The small molecule below binds the protein below.
Small molecule (SMILES): COC(=O)N[C@H](C(=O)N[C@H](C(=O)N[C@@H](Cc1ccccc1)[C@H](O)C(=O)N1CSC(C)(C)[C@H]1C(=O)NCC(C)(C)C)C(C)(C)C)c1ccccc1

Sequence of chain 1.I:
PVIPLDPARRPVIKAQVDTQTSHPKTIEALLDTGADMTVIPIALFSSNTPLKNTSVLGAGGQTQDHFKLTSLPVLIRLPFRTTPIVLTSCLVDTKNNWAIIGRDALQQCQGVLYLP

Sequence of chain 1.J:
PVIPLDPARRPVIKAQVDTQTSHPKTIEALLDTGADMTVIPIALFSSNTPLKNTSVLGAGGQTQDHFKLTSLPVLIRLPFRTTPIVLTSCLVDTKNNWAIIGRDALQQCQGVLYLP

Binding-site contacts:
Ligand atom OA1 contacts residue VAL56 of chain 1.J at 3.4 Å.
Ligand atom CBM contacts residue LEU57 of chain 1.J at 3.4 Å (hydrophobic).
Ligand atom CAP contacts residue TRP98 of chain 1.I at 3.5 Å (hydrophobic).
Ligand atom OAN contacts residue GLY34 of chain 1.I at 3.4 Å (h-bond).
Ligand atom CAP contacts residue LEU57 of chain 1.J at 2.9 Å (hydrophobic).
Ligand atom CBN contacts residue ASP32 of chain 1.J at 3.2 Å.
Ligand atom CG1 contacts residue ALA59 of chain 1.I at 3.4 Å (hydrophobic).
Ligand atom O contacts residue ALA59 of chain 1.I at 3.3 Å.
Ligand atom OAN contacts residue ASP32 of chain 1.I at 2.7 Å (salt-bridge).
Ligand atom CAX contacts residue ASP36 of chain 1.J at 3.6 Å.
Ligand atom CAS contacts residue LEU57 of chain 1.J at 3.6 Å (hydrophobic).
Ligand atom NAJ contacts residue ASP36 of chain 1.J at 3.0 Å (salt-bridge).
Ligand atom CAW contacts residue GLY34 of chain 1.J at 3.1 Å.
Ligand atom NBC contacts residue GLY34 of chain 1.J at 3.4 Å (h-bond).
Ligand atom CAU contacts residue ARG10 of chain 1.I at 3.5 Å.
Ligand atom OAO contacts residue ASP32 of chain 1.J at 2.8 Å (salt-bridge).
Ligand atom N contacts residue LEU57 of chain 1.J at 3.1 Å (h-bond).
Ligand atom OAO contacts residue GLY34 of chain 1.J at 3.2 Å.
Ligand atom CBI contacts residue ASP32 of chain 1.I at 3.5 Å.
Ligand atom CAB contacts residue MET37 of chain 1.I at 3.6 Å (hydrophobic).
Ligand atom OAM contacts residue GLY58 of chain 1.I at 3.5 Å.
Ligand atom CAQ contacts residue ARG10 of chain 1.I at 3.3 Å.
Ligand atom CAI contacts residue LEU30 of chain 1.J at 3.3 Å (hydrophobic).
Ligand atom CAR contacts residue TRP98 of chain 1.I at 3.0 Å (hydrophobic).
Ligand atom CBN contacts residue ASP32 of chain 1.I at 3.5 Å.
Ligand atom CAY contacts residue LEU57 of chain 1.J at 3.6 Å (hydrophobic).
Ligand atom CBL contacts residue LEU57 of chain 1.I at 3.4 Å (hydrophobic).
Ligand atom CBQ contacts residue GLY34 of chain 1.I at 3.1 Å.
Ligand atom NBB contacts residue LEU57 of chain 1.I at 3.4 Å (h-bond).
Ligand atom CAH contacts residue LEU57 of chain 1.I at 3.0 Å (hydrophobic).
Ligand atom OAO contacts residue ASP32 of chain 1.I at 2.7 Å (salt-bridge).
Ligand atom CBK contacts residue ASP36 of chain 1.J at 3.6 Å.
Ligand atom OA1 contacts residue LEU57 of chain 1.J at 3.0 Å (h-bond).
Ligand atom CAR contacts residue GLY58 of chain 1.J at 3.6 Å.
Ligand atom CG1 contacts residue VAL56 of chain 1.J at 3.6 Å (hydrophobic).
Ligand atom CAR contacts residue LEU57 of chain 1.J at 3.6 Å (hydrophobic).
Ligand atom OAM contacts residue ALA59 of chain 1.J at 3.6 Å.
Ligand atom OAK contacts residue ASP36 of chain 1.J at 3.0 Å (salt-bridge).
Ligand atom CBA contacts residue ASP32 of chain 1.I at 3.2 Å.
Ligand atom CAT contacts residue ARG10 of chain 1.I at 2.9 Å.